Sequence of chain 1.C:
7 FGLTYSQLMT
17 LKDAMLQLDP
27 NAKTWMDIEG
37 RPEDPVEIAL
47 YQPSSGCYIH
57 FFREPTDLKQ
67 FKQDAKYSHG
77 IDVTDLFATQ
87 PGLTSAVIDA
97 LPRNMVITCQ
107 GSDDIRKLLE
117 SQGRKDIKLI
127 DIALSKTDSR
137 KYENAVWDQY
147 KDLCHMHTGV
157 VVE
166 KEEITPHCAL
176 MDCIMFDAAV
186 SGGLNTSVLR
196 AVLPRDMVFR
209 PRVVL

This small molecule binds to this protein.
Small molecule (SMILES): Nc1ccn([C@@H]2O[C@H](CO[P](=O)(O)O[C@H]3[C@@H](O)[C@H](n4cnc5c(=O)nc(N)[nH]c54)O[C@@H]3CO[P](=O)(O)O[C@H]3[C@@H](O)[C@H](n4cnc5c(=O)nc(N)[nH]c54)O[C@@H]3CO[P](=O)(O)O[C@H]3[C@@H](O)[C@H](n4cnc5c(=O)[nH]c(N)nc54)O[C@@H]3CO[P](=O)(O)O[P](=O)(O)OP(=O)(O)O)[C@@H](O)[C@H]2O)c(=O)n1

Binding-site contacts:
Ligand atom O3' contacts residue MN1 of chain 1.D at 2.5 Å.
Ligand atom O2' contacts residue ASP110 of chain 1.C at 3.2 Å (salt-bridge).
Ligand atom O3' contacts residue HIS75 of chain 1.C at 3.2 Å.
Ligand atom OP2 contacts residue LYS132 of chain 1.C at 3.1 Å (salt-bridge).
Ligand atom N2 contacts residue ARG37 of chain 1.C at 3.2 Å (salt-bridge).
Ligand atom C6 contacts residue C4 of chain 1.B at 3.2 Å.
Ligand atom N2 contacts residue C3 of chain 1.B at 2.7 Å (h-bond).
Ligand atom N1 contacts residue C5 of chain 1.B at 2.6 Å (h-bond).
Ligand atom O6 contacts residue C4 of chain 1.B at 2.9 Å (h-bond).
Ligand atom C2 contacts residue C4 of chain 1.B at 3.0 Å.
Ligand atom N3 contacts residue G2 of chain 1.B at 3.3 Å (h-bond).
Ligand atom N1 contacts residue C4 of chain 1.B at 2.7 Å (h-bond).
Ligand atom C2' contacts residue SER74 of chain 1.C at 3.3 Å.
Ligand atom N1 contacts residue C5 of chain 1.B at 3.3 Å (h-bond).
Ligand atom OP1 contacts residue MN1 of chain 1.D at 2.4 Å.
Ligand atom P contacts residue MN1 of chain 1.F at 2.9 Å.
Ligand atom C2 contacts residue C5 of chain 1.B at 3.3 Å.
Ligand atom N4 contacts residue G2 of chain 1.B at 3.1 Å (h-bond).
Ligand atom O3' contacts residue GLU35 of chain 1.C at 3.0 Å (salt-bridge).
Ligand atom O2' contacts residue GLY36 of chain 1.C at 3.4 Å.
Ligand atom C5' contacts residue ILE34 of chain 1.C at 3.3 Å (hydrophobic).
Ligand atom P contacts residue MN1 of chain 1.D at 3.0 Å.
Ligand atom N1 contacts residue C3 of chain 1.B at 2.9 Å (h-bond).
Ligand atom O6 contacts residue C5 of chain 1.B at 2.8 Å (h-bond).
Ligand atom OP1 contacts residue GLU35 of chain 1.C at 3.4 Å (salt-bridge).
Ligand atom O2 contacts residue G2 of chain 1.B at 3.3 Å (h-bond).
Ligand atom C6 contacts residue C5 of chain 1.B at 3.4 Å.
Ligand atom OP1 contacts residue GLN106 of chain 1.C at 3.1 Å.
Ligand atom O6 contacts residue C3 of chain 1.B at 3.1 Å (h-bond).
Ligand atom N3 contacts residue C4 of chain 1.B at 3.3 Å (h-bond).
Ligand atom O3' contacts residue GLY36 of chain 1.C at 2.4 Å (h-bond).
Ligand atom OP1 contacts residue ASP33 of chain 1.C at 3.3 Å (salt-bridge).
Ligand atom N2 contacts residue C4 of chain 1.B at 2.4 Å (h-bond).
Ligand atom N7 contacts residue MN1 of chain 1.E at 3.4 Å.
Ligand atom OP2 contacts residue HIS172 of chain 1.C at 3.3 Å (h-bond).
Ligand atom O2' contacts residue ASP70 of chain 1.C at 2.9 Å (salt-bridge).
Ligand atom OP1 contacts residue MN1 of chain 1.F at 1.7 Å.
Ligand atom O1B contacts residue C1 of chain 1.B at 3.3 Å (h-bond).
Ligand atom N2 contacts residue C5 of chain 1.B at 2.4 Å (h-bond).
Ligand atom C2 contacts residue C5 of chain 1.B at 3.4 Å.